Sequence of chain 1.ZA:
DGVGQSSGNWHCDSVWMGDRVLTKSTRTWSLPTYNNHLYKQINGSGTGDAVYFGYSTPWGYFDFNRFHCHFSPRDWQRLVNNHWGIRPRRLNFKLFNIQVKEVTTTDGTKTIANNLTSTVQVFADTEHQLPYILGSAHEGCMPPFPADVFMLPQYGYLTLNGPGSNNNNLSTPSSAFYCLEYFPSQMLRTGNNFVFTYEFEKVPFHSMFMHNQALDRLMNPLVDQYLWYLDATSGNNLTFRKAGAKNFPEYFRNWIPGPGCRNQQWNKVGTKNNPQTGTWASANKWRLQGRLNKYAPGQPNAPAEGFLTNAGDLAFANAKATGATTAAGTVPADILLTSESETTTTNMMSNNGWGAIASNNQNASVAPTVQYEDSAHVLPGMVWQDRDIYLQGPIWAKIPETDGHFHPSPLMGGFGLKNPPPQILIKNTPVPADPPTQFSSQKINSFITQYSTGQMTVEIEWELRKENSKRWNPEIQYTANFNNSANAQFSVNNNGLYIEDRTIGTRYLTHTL

Sequence of chain 1.AB:
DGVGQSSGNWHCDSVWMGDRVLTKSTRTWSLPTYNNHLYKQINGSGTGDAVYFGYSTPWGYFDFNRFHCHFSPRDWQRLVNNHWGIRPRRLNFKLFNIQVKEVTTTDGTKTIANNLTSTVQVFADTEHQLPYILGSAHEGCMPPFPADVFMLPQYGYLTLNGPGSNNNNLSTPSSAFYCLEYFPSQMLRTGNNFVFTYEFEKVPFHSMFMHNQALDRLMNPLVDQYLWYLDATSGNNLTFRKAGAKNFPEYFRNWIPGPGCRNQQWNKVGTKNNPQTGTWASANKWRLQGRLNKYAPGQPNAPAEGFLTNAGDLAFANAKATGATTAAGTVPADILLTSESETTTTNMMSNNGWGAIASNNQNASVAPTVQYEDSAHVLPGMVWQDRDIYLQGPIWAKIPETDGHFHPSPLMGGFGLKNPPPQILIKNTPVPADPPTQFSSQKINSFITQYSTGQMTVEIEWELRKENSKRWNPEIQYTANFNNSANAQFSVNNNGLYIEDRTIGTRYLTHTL

Binding-site contacts:
Ligand atom C6 contacts residue PRO204 of chain 1.ZA at 4.3 Å (hydrophobic).
Ligand atom N6 contacts residue PHE415 of chain 1.ZA at 4.4 Å.
Ligand atom C2 contacts residue PRO408 of chain 1.ZA at 4.0 Å (hydrophobic).
Ligand atom C6 contacts residue GLY416 of chain 1.ZA at 4.2 Å.
Ligand atom O2P contacts residue HIS407 of chain 1.ZA at 4.1 Å.
Ligand atom C2 contacts residue ILE399 of chain 1.ZA at 4.3 Å (hydrophobic).
Ligand atom C2' contacts residue HIS407 of chain 1.ZA at 4.0 Å.
Ligand atom N7 contacts residue SER409 of chain 1.ZA at 3.2 Å (h-bond).
Ligand atom C2 contacts residue GLY416 of chain 1.ZA at 3.6 Å.
Ligand atom C5 contacts residue PRO204 of chain 1.ZA at 4.1 Å (hydrophobic).
Ligand atom N7 contacts residue HIS407 of chain 1.ZA at 3.8 Å.
Ligand atom C6 contacts residue PRO408 of chain 1.ZA at 3.8 Å (hydrophobic).
Ligand atom C8 contacts residue SER409 of chain 1.ZA at 4.2 Å.
Ligand atom N6 contacts residue SER409 of chain 1.ZA at 3.3 Å (h-bond).
Ligand atom N6 contacts residue PRO204 of chain 1.ZA at 4.4 Å.
Ligand atom N3 contacts residue PRO408 of chain 1.ZA at 3.6 Å.
Ligand atom N1 contacts residue PRO408 of chain 1.ZA at 3.8 Å.
Ligand atom N9 contacts residue PRO408 of chain 1.ZA at 3.8 Å.
Ligand atom C5 contacts residue PRO408 of chain 1.ZA at 4.2 Å (hydrophobic).
Ligand atom N9 contacts residue HIS407 of chain 1.ZA at 4.4 Å.
Ligand atom N6 contacts residue GLY414 of chain 1.ZA at 4.4 Å.
Ligand atom O2P contacts residue GLY404 of chain 1.AB at 4.3 Å.
Ligand atom C1' contacts residue PRO408 of chain 1.ZA at 3.9 Å (hydrophobic).
Ligand atom O2P contacts residue ASP403 of chain 1.AB at 3.9 Å.
Ligand atom C8 contacts residue HIS407 of chain 1.ZA at 3.4 Å.
Ligand atom C8 contacts residue PRO408 of chain 1.ZA at 4.4 Å (hydrophobic).
Ligand atom C4 contacts residue PRO408 of chain 1.ZA at 3.9 Å (hydrophobic).
Ligand atom C6 contacts residue SER409 of chain 1.ZA at 3.8 Å.
Ligand atom N1 contacts residue GLY416 of chain 1.ZA at 3.1 Å (h-bond).
Ligand atom N6 contacts residue PRO408 of chain 1.ZA at 4.0 Å.
Ligand atom C2' contacts residue PRO408 of chain 1.ZA at 4.3 Å (hydrophobic).
Ligand atom C5 contacts residue SER409 of chain 1.ZA at 3.7 Å.
Ligand atom N7 contacts residue PRO204 of chain 1.ZA at 4.1 Å.
Ligand atom O1P contacts residue HIS405 of chain 1.AB at 3.9 Å.
Ligand atom N6 contacts residue GLY416 of chain 1.ZA at 3.7 Å.

A small-molecule ligand and the protein it binds are described below.
Small molecule (SMILES): Nc1ncnc2c1ncn2[C@H]1C[C@H](O)[C@@H](COP(=O)(O)O)O1